Sequence of chain 1.Y:
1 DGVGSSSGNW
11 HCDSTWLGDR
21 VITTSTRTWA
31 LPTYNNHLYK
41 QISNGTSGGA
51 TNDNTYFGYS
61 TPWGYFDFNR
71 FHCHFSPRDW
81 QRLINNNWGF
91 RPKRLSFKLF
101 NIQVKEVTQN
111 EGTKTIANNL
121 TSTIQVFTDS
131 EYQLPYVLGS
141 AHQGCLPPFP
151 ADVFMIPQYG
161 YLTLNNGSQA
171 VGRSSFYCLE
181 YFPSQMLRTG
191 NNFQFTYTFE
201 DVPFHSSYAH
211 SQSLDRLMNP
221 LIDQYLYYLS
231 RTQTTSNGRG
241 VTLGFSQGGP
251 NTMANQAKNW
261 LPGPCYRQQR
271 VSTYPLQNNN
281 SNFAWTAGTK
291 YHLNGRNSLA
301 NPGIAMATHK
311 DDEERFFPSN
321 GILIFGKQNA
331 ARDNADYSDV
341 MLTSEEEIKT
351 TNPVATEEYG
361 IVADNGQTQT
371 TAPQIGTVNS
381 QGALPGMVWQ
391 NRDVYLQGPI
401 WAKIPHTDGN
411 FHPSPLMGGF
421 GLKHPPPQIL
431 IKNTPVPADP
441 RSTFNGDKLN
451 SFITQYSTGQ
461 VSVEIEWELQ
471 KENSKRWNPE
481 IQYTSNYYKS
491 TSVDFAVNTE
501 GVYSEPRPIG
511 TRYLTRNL

A small-molecule ligand and the protein it binds are described below.
Small molecule (SMILES): Nc1ncnc2c1ncn2[C@H]1C[C@H](O)[C@@H](COP(=O)(O)O)O1

Binding-site contacts:
Ligand atom N3 contacts residue PRO413 of chain 1.Y at 3.8 Å.
Ligand atom N7 contacts residue ASN391 of chain 1.Y at 3.9 Å.
Ligand atom O3' contacts residue PRO413 of chain 1.Y at 4.2 Å.
Ligand atom C2 contacts residue ILE404 of chain 1.Y at 4.4 Å (hydrophobic).
Ligand atom C2 contacts residue VAL202 of chain 1.Y at 4.2 Å (hydrophobic).
Ligand atom N6 contacts residue GLY419 of chain 1.Y at 3.5 Å (h-bond).
Ligand atom N1 contacts residue VAL202 of chain 1.Y at 3.7 Å.
Ligand atom C4 contacts residue PRO413 of chain 1.Y at 4.0 Å (hydrophobic).
Ligand atom C8 contacts residue HIS412 of chain 1.Y at 3.4 Å.
Ligand atom C6 contacts residue PRO413 of chain 1.Y at 3.8 Å (hydrophobic).
Ligand atom N7 contacts residue HIS412 of chain 1.Y at 4.1 Å.
Ligand atom C4 contacts residue PRO203 of chain 1.Y at 4.2 Å (hydrophobic).
Ligand atom C2 contacts residue PRO413 of chain 1.Y at 3.5 Å (hydrophobic).
Ligand atom N6 contacts residue PRO415 of chain 1.Y at 4.2 Å.
Ligand atom N1 contacts residue PHE420 of chain 1.Y at 4.2 Å.
Ligand atom C8 contacts residue SER414 of chain 1.Y at 4.3 Å.
Ligand atom C2 contacts residue GLY421 of chain 1.Y at 3.4 Å.
Ligand atom N6 contacts residue GLY421 of chain 1.Y at 3.3 Å (h-bond).
Ligand atom C6 contacts residue GLY421 of chain 1.Y at 3.6 Å.
Ligand atom C8 contacts residue PRO203 of chain 1.Y at 4.2 Å (hydrophobic).
Ligand atom C5 contacts residue SER414 of chain 1.Y at 3.9 Å.
Ligand atom C2' contacts residue HIS412 of chain 1.Y at 3.1 Å.
Ligand atom N7 contacts residue PRO203 of chain 1.Y at 4.0 Å.
Ligand atom C5 contacts residue PRO413 of chain 1.Y at 4.0 Å (hydrophobic).
Ligand atom N9 contacts residue PRO413 of chain 1.Y at 4.3 Å.
Ligand atom N9 contacts residue PRO203 of chain 1.Y at 4.4 Å.
Ligand atom N7 contacts residue SER414 of chain 1.Y at 3.6 Å.
Ligand atom C6 contacts residue VAL202 of chain 1.Y at 4.2 Å (hydrophobic).
Ligand atom N9 contacts residue HIS412 of chain 1.Y at 4.3 Å.
Ligand atom N6 contacts residue PHE420 of chain 1.Y at 3.7 Å.
Ligand atom C3' contacts residue HIS412 of chain 1.Y at 4.0 Å.
Ligand atom N1 contacts residue GLY421 of chain 1.Y at 3.1 Å (h-bond).
Ligand atom N6 contacts residue SER414 of chain 1.Y at 3.7 Å.
Ligand atom C6 contacts residue SER414 of chain 1.Y at 4.0 Å.
Ligand atom C1' contacts residue HIS412 of chain 1.Y at 4.3 Å.
Ligand atom C1' contacts residue PRO413 of chain 1.Y at 3.9 Å (hydrophobic).
Ligand atom C2' contacts residue PRO413 of chain 1.Y at 3.8 Å (hydrophobic).
Ligand atom C5 contacts residue PRO203 of chain 1.Y at 3.9 Å (hydrophobic).
Ligand atom C6 contacts residue PRO203 of chain 1.Y at 4.3 Å (hydrophobic).
Ligand atom N1 contacts residue PRO413 of chain 1.Y at 3.5 Å (h-bond).